Sequence of chain 1.L:
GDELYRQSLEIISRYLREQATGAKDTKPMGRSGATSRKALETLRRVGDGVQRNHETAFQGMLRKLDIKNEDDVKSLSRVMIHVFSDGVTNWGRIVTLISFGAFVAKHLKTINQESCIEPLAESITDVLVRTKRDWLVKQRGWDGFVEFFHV

Binding-site contacts:
Ligand atom CAU contacts residue ARG93 of chain 1.L at 3.4 Å.
Ligand atom CAV contacts residue MET80 of chain 1.L at 3.9 Å (hydrophobic).
Ligand atom NBD contacts residue VAL83 of chain 1.L at 3.9 Å.
Ligand atom OAB contacts residue ALA57 of chain 1.L at 3.8 Å.
Ligand atom CAE contacts residue PHE100 of chain 1.L at 3.7 Å (hydrophobic).
Ligand atom CAH contacts residue MET80 of chain 1.L at 3.7 Å (hydrophobic).
Ligand atom CAP contacts residue VAL83 of chain 1.L at 3.6 Å (hydrophobic).
Ligand atom CBA contacts residue PHE100 of chain 1.L at 3.4 Å (hydrophobic).
Ligand atom CAK contacts residue MET80 of chain 1.L at 3.5 Å (hydrophobic).
Ligand atom OAC contacts residue ARG93 of chain 1.L at 2.9 Å (salt-bridge).
Ligand atom CAN contacts residue VAL83 of chain 1.L at 3.9 Å (hydrophobic).
Ligand atom CAJ contacts residue PHE100 of chain 1.L at 3.7 Å (hydrophobic).
Ligand atom CAW contacts residue VAL83 of chain 1.L at 3.9 Å (hydrophobic).
Ligand atom CAG contacts residue PHE100 of chain 1.L at 3.4 Å (hydrophobic).
Ligand atom CAD contacts residue ILE124 of chain 1.L at 3.8 Å (hydrophobic).
Ligand atom CAQ contacts residue LEU97 of chain 1.L at 3.7 Å (hydrophobic).
Ligand atom OAC contacts residue PHE84 of chain 1.L at 3.8 Å.
Ligand atom CAZ contacts residue MET80 of chain 1.L at 3.5 Å (hydrophobic).
Ligand atom CAK contacts residue LEU65 of chain 1.L at 3.8 Å (hydrophobic).
Ligand atom CAY contacts residue THR96 of chain 1.L at 3.8 Å.
Ligand atom CAF contacts residue MET80 of chain 1.L at 3.8 Å (hydrophobic).
Ligand atom CAD contacts residue GLY101 of chain 1.L at 3.9 Å.
Ligand atom OAT contacts residue LEU97 of chain 1.L at 3.6 Å.
Ligand atom CAL contacts residue LEU97 of chain 1.L at 3.5 Å (hydrophobic).
Ligand atom CAZ contacts residue PHE100 of chain 1.L at 3.5 Å (hydrophobic).
Ligand atom CAW contacts residue THR96 of chain 1.L at 3.6 Å.
Ligand atom OAA contacts residue ARG93 of chain 1.L at 3.1 Å (salt-bridge).
Ligand atom CAN contacts residue PHE84 of chain 1.L at 3.7 Å (hydrophobic).
Ligand atom CAY contacts residue VAL83 of chain 1.L at 3.6 Å (hydrophobic).
Ligand atom CBB contacts residue THR96 of chain 1.L at 3.7 Å.
Ligand atom CAM contacts residue PHE100 of chain 1.L at 3.8 Å (hydrophobic).
Ligand atom CAP contacts residue MET80 of chain 1.L at 3.9 Å (hydrophobic).
Ligand atom OAB contacts residue HIS54 of chain 1.L at 3.9 Å.
Ligand atom CBA contacts residue MET80 of chain 1.L at 3.7 Å (hydrophobic).
Ligand atom CAD contacts residue PHE100 of chain 1.L at 3.8 Å (hydrophobic).
Ligand atom CAN contacts residue LEU97 of chain 1.L at 3.7 Å (hydrophobic).
Ligand atom CAE contacts residue LEU97 of chain 1.L at 3.3 Å (hydrophobic).
Ligand atom CAL contacts residue PHE100 of chain 1.L at 3.5 Å (hydrophobic).
Ligand atom CAE contacts residue ILE124 of chain 1.L at 3.7 Å (hydrophobic).
Ligand atom CAE contacts residue GLY101 of chain 1.L at 3.5 Å.

The small molecule below binds the protein below.
Small molecule (SMILES): O=C(O)c1c(CCCOc2cccc3ccccc23)c2cccc3c2n1CCCS3=O